Binding-site contacts:
Ligand atom C1 contacts residue MET244 of chain 1.A at 3.5 Å (hydrophobic).
Ligand atom C14 contacts residue ILE187 of chain 1.A at 3.9 Å (hydrophobic).
Ligand atom C contacts residue PRO182 of chain 1.A at 3.8 Å (hydrophobic).
Ligand atom C12 contacts residue VAL185 of chain 1.A at 4.0 Å (hydrophobic).
Ligand atom C4 contacts residue MET248 of chain 1.A at 3.6 Å (hydrophobic).
Ligand atom C13 contacts residue VAL185 of chain 1.A at 3.7 Å (hydrophobic).
Ligand atom N contacts residue ASN141 of chain 1.A at 3.9 Å.
Ligand atom CL contacts residue VAL185 of chain 1.A at 3.2 Å.
Ligand atom C12 contacts residue PRO182 of chain 1.A at 3.6 Å (hydrophobic).
Ligand atom C9 contacts residue PHE144 of chain 1.A at 3.9 Å (hydrophobic).
Ligand atom C13 contacts residue ILE187 of chain 1.A at 4.1 Å (hydrophobic).
Ligand atom C contacts residue SER247 of chain 1.A at 3.9 Å.
Ligand atom C2 contacts residue MET244 of chain 1.A at 4.0 Å (hydrophobic).
Ligand atom C10 contacts residue PHE144 of chain 1.A at 3.1 Å (hydrophobic).
Ligand atom C10 contacts residue LEU147 of chain 1.A at 3.8 Å (hydrophobic).
Ligand atom C contacts residue MET244 of chain 1.A at 4.0 Å (hydrophobic).
Ligand atom N contacts residue PRO182 of chain 1.A at 2.9 Å (h-bond).
Ligand atom C11 contacts residue PRO182 of chain 1.A at 3.8 Å (hydrophobic).
Ligand atom CL contacts residue MET244 of chain 1.A at 3.2 Å.
Ligand atom C contacts residue MET248 of chain 1.A at 3.2 Å (hydrophobic).
Ligand atom C3 contacts residue MET244 of chain 1.A at 3.6 Å (hydrophobic).
Ligand atom C4 contacts residue MET160 of chain 1.A at 3.8 Å (hydrophobic).
Ligand atom N contacts residue VAL185 of chain 1.A at 2.8 Å (h-bond).
Ligand atom C1 contacts residue PRO182 of chain 1.A at 3.9 Å (hydrophobic).
Ligand atom C11 contacts residue PHE144 of chain 1.A at 3.8 Å (hydrophobic).
Ligand atom C1 contacts residue MET248 of chain 1.A at 3.6 Å (hydrophobic).
Ligand atom C5 contacts residue TYR159 of chain 1.A at 3.9 Å (hydrophobic).
Ligand atom C3 contacts residue MET248 of chain 1.A at 3.0 Å (hydrophobic).
Ligand atom C5 contacts residue MET248 of chain 1.A at 4.2 Å (hydrophobic).
Ligand atom C12 contacts residue PHE144 of chain 1.A at 3.8 Å (hydrophobic).
Ligand atom CL contacts residue ILE187 of chain 1.A at 4.0 Å.
Ligand atom C4 contacts residue ILE156 of chain 1.A at 3.9 Å (hydrophobic).
Ligand atom C13 contacts residue PRO182 of chain 1.A at 3.4 Å (hydrophobic).
Ligand atom C14 contacts residue MET244 of chain 1.A at 4.0 Å (hydrophobic).
Ligand atom C contacts residue PHE144 of chain 1.A at 3.6 Å (hydrophobic).
Ligand atom C7 contacts residue MET248 of chain 1.A at 3.9 Å (hydrophobic).
Ligand atom CL contacts residue ILE163 of chain 1.A at 3.5 Å.
Ligand atom C2 contacts residue MET248 of chain 1.A at 3.2 Å (hydrophobic).
Ligand atom C12 contacts residue LEU147 of chain 1.A at 4.1 Å (hydrophobic).
Ligand atom C11 contacts residue LEU147 of chain 1.A at 4.1 Å (hydrophobic).

A small-molecule ligand and the protein it binds are described below.
Small molecule (SMILES): CCc1ccccc1-c1ccc(CN)cc1Cl

Sequence of chain 1.A:
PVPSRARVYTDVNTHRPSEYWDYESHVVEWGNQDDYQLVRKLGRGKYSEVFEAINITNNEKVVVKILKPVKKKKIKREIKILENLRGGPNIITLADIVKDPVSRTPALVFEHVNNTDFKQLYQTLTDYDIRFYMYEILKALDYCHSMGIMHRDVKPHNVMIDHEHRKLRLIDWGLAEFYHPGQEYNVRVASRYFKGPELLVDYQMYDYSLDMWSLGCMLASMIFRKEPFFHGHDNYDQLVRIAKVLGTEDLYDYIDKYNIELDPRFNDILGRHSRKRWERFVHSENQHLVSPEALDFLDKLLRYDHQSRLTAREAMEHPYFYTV